Sequence of chain 1.A:
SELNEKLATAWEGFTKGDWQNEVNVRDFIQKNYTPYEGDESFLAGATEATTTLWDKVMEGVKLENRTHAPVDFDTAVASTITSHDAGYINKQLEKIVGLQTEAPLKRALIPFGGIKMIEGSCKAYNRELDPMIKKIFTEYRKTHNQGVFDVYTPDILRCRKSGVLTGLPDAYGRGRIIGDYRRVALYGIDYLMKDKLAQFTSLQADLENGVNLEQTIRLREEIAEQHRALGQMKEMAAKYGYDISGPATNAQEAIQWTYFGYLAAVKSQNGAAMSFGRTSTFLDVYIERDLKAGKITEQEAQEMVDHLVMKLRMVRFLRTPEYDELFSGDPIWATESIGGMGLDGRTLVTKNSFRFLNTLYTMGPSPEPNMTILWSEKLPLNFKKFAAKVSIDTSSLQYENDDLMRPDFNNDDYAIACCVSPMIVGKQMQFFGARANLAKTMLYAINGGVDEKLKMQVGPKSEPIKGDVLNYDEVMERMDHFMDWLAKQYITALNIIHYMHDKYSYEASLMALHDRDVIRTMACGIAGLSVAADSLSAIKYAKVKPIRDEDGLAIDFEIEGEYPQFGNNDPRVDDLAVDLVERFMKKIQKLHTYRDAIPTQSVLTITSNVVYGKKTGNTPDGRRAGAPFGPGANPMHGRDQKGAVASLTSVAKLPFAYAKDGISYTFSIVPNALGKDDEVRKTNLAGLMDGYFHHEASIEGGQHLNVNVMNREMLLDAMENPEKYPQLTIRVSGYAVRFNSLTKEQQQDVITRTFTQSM

Binding-site contacts:
Ligand atom O1 contacts residue LYS142 of chain 1.A at 3.8 Å.
Ligand atom C2 contacts residue GLU225 of chain 2.A at 4.0 Å.
Ligand atom C1 contacts residue GLU225 of chain 2.A at 4.3 Å.
Ligand atom O1 contacts residue GLU139 of chain 1.A at 2.9 Å (salt-bridge).
Ligand atom C2 contacts residue THR138 of chain 1.A at 3.7 Å.
Ligand atom O1 contacts residue TYR140 of chain 1.A at 3.8 Å.
Ligand atom C4 contacts residue GLU225 of chain 2.A at 4.0 Å.
Ligand atom C1 contacts residue THR138 of chain 1.A at 3.7 Å.
Ligand atom O2 contacts residue GLU225 of chain 2.A at 2.8 Å (salt-bridge).
Ligand atom O1 contacts residue THR138 of chain 1.A at 3.3 Å (h-bond).
Ligand atom O1 contacts residue ARG141 of chain 1.A at 4.1 Å.
Ligand atom O4 contacts residue GLN232 of chain 2.A at 3.0 Å (h-bond).
Ligand atom C3 contacts residue GLU225 of chain 2.A at 3.8 Å.
Ligand atom O4 contacts residue ARG228 of chain 2.A at 4.1 Å.
Ligand atom C1 contacts residue GLU139 of chain 1.A at 4.0 Å.
Ligand atom O2 contacts residue LYS142 of chain 1.A at 4.3 Å.
Ligand atom C3 contacts residue GLU139 of chain 1.A at 3.9 Å.
Ligand atom C1 contacts residue LYS142 of chain 1.A at 3.6 Å.
Ligand atom O3 contacts residue GLU225 of chain 2.A at 2.8 Å (salt-bridge).
Ligand atom C4 contacts residue GLN232 of chain 2.A at 3.8 Å.
Ligand atom C4 contacts residue ARG228 of chain 2.A at 3.8 Å.
Ligand atom C2 contacts residue ARG228 of chain 2.A at 4.4 Å.
Ligand atom O4 contacts residue GLU139 of chain 1.A at 4.3 Å.
Ligand atom O2 contacts residue ARG228 of chain 2.A at 3.4 Å (salt-bridge).
Ligand atom C2 contacts residue GLU139 of chain 1.A at 4.2 Å.

This small molecule binds to this protein.
Small molecule (SMILES): OC[C@H](O)[C@@H](O)CO

Sequence of chain 2.A:
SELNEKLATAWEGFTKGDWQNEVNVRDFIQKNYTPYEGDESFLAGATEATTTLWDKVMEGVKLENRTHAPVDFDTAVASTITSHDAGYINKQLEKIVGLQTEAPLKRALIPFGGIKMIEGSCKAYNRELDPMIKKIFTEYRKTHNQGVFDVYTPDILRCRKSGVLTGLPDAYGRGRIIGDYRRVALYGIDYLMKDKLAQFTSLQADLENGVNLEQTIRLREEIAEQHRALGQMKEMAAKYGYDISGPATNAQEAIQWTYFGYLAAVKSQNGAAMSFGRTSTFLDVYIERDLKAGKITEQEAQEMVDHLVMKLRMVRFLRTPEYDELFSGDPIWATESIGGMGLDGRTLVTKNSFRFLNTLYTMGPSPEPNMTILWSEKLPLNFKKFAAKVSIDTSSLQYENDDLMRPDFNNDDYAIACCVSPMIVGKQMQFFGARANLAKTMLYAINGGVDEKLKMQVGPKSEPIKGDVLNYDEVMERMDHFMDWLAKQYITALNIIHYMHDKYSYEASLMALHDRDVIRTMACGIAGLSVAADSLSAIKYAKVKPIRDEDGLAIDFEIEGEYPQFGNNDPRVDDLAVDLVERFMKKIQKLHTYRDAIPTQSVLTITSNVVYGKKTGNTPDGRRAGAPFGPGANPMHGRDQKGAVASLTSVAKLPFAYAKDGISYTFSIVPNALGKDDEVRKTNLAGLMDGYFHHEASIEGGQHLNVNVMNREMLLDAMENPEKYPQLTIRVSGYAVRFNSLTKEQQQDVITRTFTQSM